The small molecule below binds the protein below.
Small molecule (SMILES): CC(C)C[C@H](NC(=O)[C@@H](O)[C@H](N)Cc1ccccc1)C(=O)O

Sequence of chain 2.A:
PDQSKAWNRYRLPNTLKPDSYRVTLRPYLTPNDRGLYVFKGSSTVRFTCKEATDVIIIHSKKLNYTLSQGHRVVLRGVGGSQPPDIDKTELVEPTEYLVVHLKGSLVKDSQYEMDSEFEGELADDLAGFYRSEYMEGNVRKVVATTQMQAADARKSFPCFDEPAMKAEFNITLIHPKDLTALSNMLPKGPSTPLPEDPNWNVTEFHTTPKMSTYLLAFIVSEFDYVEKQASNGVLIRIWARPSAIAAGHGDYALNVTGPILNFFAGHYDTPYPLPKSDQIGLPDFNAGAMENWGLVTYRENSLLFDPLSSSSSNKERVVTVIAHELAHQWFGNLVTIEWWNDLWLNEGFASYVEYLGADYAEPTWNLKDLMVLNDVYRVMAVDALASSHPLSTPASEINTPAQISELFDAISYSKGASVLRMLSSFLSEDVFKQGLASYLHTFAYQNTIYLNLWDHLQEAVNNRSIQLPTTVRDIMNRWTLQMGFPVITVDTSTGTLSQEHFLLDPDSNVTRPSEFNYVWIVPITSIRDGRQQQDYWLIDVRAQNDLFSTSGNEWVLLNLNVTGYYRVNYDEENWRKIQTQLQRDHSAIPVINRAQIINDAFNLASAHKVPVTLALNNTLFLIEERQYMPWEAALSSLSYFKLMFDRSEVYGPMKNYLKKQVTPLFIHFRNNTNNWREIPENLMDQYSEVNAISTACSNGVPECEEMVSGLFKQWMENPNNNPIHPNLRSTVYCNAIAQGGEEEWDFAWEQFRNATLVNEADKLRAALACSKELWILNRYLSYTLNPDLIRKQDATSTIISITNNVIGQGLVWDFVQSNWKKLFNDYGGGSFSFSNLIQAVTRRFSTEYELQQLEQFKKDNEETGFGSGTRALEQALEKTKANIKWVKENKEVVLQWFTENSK

Binding-site contacts:
Ligand atom C5 contacts residue TYR413 of chain 2.A at 3.7 Å (hydrophobic).
Ligand atom O4 contacts residue GLU291 of chain 2.A at 3.3 Å (salt-bridge).
Ligand atom N1 contacts residue ALA289 of chain 2.A at 3.9 Å.
Ligand atom N1 contacts residue TYR413 of chain 2.A at 3.5 Å (h-bond).
Ligand atom C2 contacts residue PHE408 of chain 2.A at 3.8 Å (hydrophobic).
Ligand atom C13 contacts residue GLU325 of chain 2.A at 3.5 Å.
Ligand atom C14 contacts residue GLU325 of chain 2.A at 3.9 Å.
Ligand atom O3 contacts residue TYR413 of chain 2.A at 3.5 Å (h-bond).
Ligand atom C4 contacts residue ALA289 of chain 2.A at 3.2 Å (hydrophobic).
Ligand atom O4 contacts residue HIS328 of chain 2.A at 3.4 Å (h-bond).
Ligand atom C5 contacts residue GLU325 of chain 2.A at 3.6 Å.
Ligand atom O1 contacts residue GLU347 of chain 2.A at 2.9 Å (salt-bridge).
Ligand atom O4 contacts residue GLU325 of chain 2.A at 2.7 Å (salt-bridge).
Ligand atom C11 contacts residue GLY830 of chain 2.A at 3.6 Å.
Ligand atom O3 contacts residue GLN149 of chain 2.A at 3.1 Å (h-bond).
Ligand atom O1 contacts residue HIS324 of chain 2.A at 3.2 Å (h-bond).
Ligand atom C5 contacts residue HIS324 of chain 2.A at 3.5 Å.
Ligand atom C12 contacts residue SER831 of chain 2.A at 3.9 Å.
Ligand atom C14 contacts residue HIS324 of chain 2.A at 3.9 Å.
Ligand atom O1 contacts residue HIS328 of chain 2.A at 3.8 Å.
Ligand atom O4 contacts residue ZN1 of chain 2.K at 2.5 Å.
Ligand atom C10 contacts residue GLY830 of chain 2.A at 3.6 Å.
Ligand atom C2 contacts residue TYR413 of chain 2.A at 3.3 Å (hydrophobic).
Ligand atom C9 contacts residue GLN149 of chain 2.A at 3.9 Å.
Ligand atom C11 contacts residue SER831 of chain 2.A at 3.7 Å.
Ligand atom O1 contacts residue ZN1 of chain 2.K at 2.0 Å.
Ligand atom C8 contacts residue PHE408 of chain 2.A at 3.6 Å (hydrophobic).
Ligand atom O1 contacts residue TYR413 of chain 2.A at 2.6 Å (h-bond).
Ligand atom C3 contacts residue TYR413 of chain 2.A at 3.2 Å (hydrophobic).
Ligand atom C13 contacts residue ALA289 of chain 2.A at 3.5 Å (hydrophobic).
Ligand atom C16 contacts residue TYR413 of chain 2.A at 3.7 Å (hydrophobic).
Ligand atom O4 contacts residue HIS324 of chain 2.A at 3.2 Å (h-bond).
Ligand atom C6 contacts residue PHE408 of chain 2.A at 3.7 Å (hydrophobic).
Ligand atom C5 contacts residue ZN1 of chain 2.K at 2.6 Å.
Ligand atom C10 contacts residue SER405 of chain 2.A at 3.6 Å.
Ligand atom N2 contacts residue ALA287 of chain 2.A at 3.6 Å.
Ligand atom C4 contacts residue GLU325 of chain 2.A at 3.9 Å.
Ligand atom C9 contacts residue ALA150 of chain 2.A at 3.7 Å (hydrophobic).
Ligand atom C11 contacts residue SER405 of chain 2.A at 3.5 Å.
Ligand atom C1 contacts residue PHE408 of chain 2.A at 3.8 Å (hydrophobic).